Binding-site contacts:
Ligand atom O2 contacts residue ARG181 of chain 1.A at 3.8 Å.
Ligand atom O2 contacts residue GLN93 of chain 1.A at 3.8 Å.
Ligand atom O2 contacts residue TYR98 of chain 1.A at 3.9 Å.
Ligand atom C1 contacts residue GLY271 of chain 1.A at 3.7 Å.
Ligand atom C2 contacts residue TRP184 of chain 1.A at 3.8 Å (hydrophobic).
Ligand atom C4 contacts residue ASN228 of chain 1.A at 3.7 Å.
Ligand atom O2 contacts residue TRP318 of chain 1.A at 3.6 Å.
Ligand atom O3 contacts residue GLN93 of chain 1.A at 3.0 Å (h-bond).
Ligand atom C1 contacts residue TRP318 of chain 1.A at 3.7 Å (hydrophobic).
Ligand atom O6 contacts residue ASN228 of chain 1.A at 3.5 Å (h-bond).
Ligand atom O3 contacts residue ASN273 of chain 1.A at 2.9 Å (h-bond).
Ligand atom C4 contacts residue GLY271 of chain 1.A at 3.9 Å.
Ligand atom O2 contacts residue ASN273 of chain 1.A at 3.1 Å (h-bond).
Ligand atom C3 contacts residue TRP318 of chain 1.A at 3.9 Å (hydrophobic).
Ligand atom O3 contacts residue TRP318 of chain 1.A at 3.6 Å.
Ligand atom O3 contacts residue TYR98 of chain 1.A at 3.6 Å.
Ligand atom O3 contacts residue GLU220 of chain 1.A at 2.5 Å (salt-bridge).
Ligand atom O3 contacts residue TRP184 of chain 1.A at 3.3 Å.
Ligand atom C2 contacts residue GLU95 of chain 1.A at 3.1 Å.
Ligand atom C4 contacts residue TRP184 of chain 1.A at 4.0 Å (hydrophobic).
Ligand atom C1 contacts residue TYR98 of chain 1.A at 3.3 Å (hydrophobic).
Ligand atom C6 contacts residue TRP184 of chain 1.A at 3.6 Å (hydrophobic).
Ligand atom O6 contacts residue GLN222 of chain 1.A at 3.6 Å (h-bond).
Ligand atom O2 contacts residue ASN228 of chain 1.A at 3.7 Å.
Ligand atom O6 contacts residue GLY271 of chain 1.A at 3.1 Å.
Ligand atom C4 contacts residue TYR98 of chain 1.A at 3.8 Å (hydrophobic).
Ligand atom O6 contacts residue TYR98 of chain 1.A at 3.6 Å.
Ligand atom O2 contacts residue GLU100 of chain 1.A at 2.7 Å (salt-bridge).
Ligand atom C3 contacts residue GLU220 of chain 1.A at 3.5 Å.
Ligand atom C2 contacts residue TYR98 of chain 1.A at 3.7 Å (hydrophobic).
Ligand atom O6 contacts residue TRP318 of chain 1.A at 3.5 Å.
Ligand atom C2 contacts residue GLU220 of chain 1.A at 3.8 Å.
Ligand atom O2 contacts residue GLU220 of chain 1.A at 3.7 Å.
Ligand atom C1 contacts residue GLU100 of chain 1.A at 3.8 Å.
Ligand atom C2 contacts residue GLN93 of chain 1.A at 3.9 Å.
Ligand atom C3 contacts residue TRP184 of chain 1.A at 3.9 Å (hydrophobic).
Ligand atom C4 contacts residue TRP318 of chain 1.A at 3.5 Å (hydrophobic).
Ligand atom C2 contacts residue GLU100 of chain 1.A at 3.1 Å.
Ligand atom C1 contacts residue GLU95 of chain 1.A at 3.5 Å.
Ligand atom O2 contacts residue GLU95 of chain 1.A at 2.8 Å (salt-bridge).

A small-molecule ligand and the protein it binds are described below.
Small molecule (SMILES): OC[C@H]1O[C@@H]2O[C@H]3[C@H](O)[C@@H](O)[C@@H](O[C@H]4[C@H](O)[C@@H](O)[C@@H](O[C@H]5[C@H](O)[C@@H](O)[C@@H](O[C@H]6[C@H](O)[C@@H](O)[C@@H](O[C@H]7[C@H](O)[C@@H](O)[C@@H](O[C@H]1[C@H](O)[C@H]2O)O[C@@H]7CO)O[C@@H]6CO)O[C@@H]5CO)O[C@@H]4CO)O[C@@H]3CO

Sequence of chain 1.A:
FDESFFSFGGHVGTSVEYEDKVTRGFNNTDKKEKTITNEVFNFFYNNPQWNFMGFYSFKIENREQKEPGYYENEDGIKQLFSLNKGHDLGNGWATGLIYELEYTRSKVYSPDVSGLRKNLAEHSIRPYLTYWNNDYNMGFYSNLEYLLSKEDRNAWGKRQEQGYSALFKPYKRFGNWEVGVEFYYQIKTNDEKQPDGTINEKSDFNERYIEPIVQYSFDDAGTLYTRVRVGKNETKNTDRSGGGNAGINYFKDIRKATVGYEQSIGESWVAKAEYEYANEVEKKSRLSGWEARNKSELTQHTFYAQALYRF